Sequence of chain 1.A:
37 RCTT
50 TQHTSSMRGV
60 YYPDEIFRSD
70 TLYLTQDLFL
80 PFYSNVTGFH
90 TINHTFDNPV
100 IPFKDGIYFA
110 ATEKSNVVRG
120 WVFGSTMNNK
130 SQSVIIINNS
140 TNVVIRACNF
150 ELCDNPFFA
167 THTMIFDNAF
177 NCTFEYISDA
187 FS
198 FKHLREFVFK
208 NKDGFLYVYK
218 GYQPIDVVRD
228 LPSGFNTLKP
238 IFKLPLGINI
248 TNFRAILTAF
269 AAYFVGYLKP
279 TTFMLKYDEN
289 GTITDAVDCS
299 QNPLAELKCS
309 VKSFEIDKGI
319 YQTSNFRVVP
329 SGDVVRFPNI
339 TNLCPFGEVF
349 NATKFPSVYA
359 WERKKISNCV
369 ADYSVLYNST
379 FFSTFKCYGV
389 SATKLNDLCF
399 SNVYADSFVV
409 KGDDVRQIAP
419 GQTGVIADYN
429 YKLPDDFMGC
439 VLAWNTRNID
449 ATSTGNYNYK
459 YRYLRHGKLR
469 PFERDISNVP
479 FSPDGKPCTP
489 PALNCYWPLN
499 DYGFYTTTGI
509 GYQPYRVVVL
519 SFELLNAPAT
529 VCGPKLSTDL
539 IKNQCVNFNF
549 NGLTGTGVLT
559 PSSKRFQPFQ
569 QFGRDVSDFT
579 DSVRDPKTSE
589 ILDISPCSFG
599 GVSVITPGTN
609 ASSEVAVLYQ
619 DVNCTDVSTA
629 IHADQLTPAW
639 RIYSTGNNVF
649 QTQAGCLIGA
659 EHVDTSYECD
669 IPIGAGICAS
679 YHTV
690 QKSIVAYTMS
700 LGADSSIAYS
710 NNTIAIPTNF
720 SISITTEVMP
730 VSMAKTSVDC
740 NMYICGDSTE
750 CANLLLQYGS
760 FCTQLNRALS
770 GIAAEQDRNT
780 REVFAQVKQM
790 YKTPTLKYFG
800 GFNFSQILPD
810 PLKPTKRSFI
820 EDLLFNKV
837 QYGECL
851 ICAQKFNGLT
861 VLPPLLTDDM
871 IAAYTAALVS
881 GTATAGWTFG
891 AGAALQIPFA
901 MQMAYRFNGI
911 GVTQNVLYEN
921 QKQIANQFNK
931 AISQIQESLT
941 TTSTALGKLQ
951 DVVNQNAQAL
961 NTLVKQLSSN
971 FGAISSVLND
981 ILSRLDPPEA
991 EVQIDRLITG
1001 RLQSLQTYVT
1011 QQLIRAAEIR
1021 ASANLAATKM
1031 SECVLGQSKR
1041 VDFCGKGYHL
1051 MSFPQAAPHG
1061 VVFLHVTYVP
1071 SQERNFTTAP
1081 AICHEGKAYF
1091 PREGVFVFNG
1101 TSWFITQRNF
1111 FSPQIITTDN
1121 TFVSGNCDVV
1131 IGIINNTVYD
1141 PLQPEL

Sequence of chain 1.C:
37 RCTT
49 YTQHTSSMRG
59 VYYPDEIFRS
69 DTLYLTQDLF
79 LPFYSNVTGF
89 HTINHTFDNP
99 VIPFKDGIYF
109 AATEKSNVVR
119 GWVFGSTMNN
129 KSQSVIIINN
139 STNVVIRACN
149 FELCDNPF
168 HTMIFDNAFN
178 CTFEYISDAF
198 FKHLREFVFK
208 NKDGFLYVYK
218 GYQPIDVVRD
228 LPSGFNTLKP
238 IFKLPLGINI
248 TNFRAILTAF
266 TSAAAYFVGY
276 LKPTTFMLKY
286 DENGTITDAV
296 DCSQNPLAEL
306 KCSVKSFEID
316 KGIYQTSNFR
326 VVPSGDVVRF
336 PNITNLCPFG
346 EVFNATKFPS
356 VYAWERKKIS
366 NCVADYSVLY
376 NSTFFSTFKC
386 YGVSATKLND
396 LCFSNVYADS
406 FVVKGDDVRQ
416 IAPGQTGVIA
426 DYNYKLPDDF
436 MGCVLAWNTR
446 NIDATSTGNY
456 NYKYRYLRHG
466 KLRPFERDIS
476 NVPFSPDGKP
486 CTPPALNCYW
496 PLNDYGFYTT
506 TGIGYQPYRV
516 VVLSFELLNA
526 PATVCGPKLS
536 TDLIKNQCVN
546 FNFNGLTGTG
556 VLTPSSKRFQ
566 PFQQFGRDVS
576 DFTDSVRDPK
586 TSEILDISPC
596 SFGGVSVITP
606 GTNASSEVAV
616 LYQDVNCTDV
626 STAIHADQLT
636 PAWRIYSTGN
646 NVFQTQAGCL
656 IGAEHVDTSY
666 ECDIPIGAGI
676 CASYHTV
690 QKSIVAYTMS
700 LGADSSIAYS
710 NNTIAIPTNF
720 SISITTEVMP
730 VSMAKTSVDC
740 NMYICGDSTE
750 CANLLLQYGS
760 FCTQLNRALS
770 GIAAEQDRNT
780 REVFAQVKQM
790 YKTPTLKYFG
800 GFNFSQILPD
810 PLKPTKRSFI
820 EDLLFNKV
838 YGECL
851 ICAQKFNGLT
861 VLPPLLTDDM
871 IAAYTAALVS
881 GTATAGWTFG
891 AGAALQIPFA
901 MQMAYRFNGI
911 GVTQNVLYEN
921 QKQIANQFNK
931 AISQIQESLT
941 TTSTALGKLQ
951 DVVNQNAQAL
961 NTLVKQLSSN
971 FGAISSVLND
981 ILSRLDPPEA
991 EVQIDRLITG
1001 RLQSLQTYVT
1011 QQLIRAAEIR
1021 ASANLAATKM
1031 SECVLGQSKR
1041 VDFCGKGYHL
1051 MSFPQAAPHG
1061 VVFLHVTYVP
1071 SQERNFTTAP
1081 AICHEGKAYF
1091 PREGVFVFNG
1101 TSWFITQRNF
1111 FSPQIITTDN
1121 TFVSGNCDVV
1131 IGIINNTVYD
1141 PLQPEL

This protein binds this small molecule.
Small molecule (SMILES): CC(=O)N[C@H]1[C@H](O[C@H]2[C@H](O)[C@@H](NC(C)=O)CO[C@@H]2CO)O[C@H](CO)[C@@H](O)[C@@H]1O

Binding-site contacts:
Ligand atom C7 contacts residue ASN288 of chain 1.C at 3.5 Å.
Ligand atom O5 contacts residue ASN288 of chain 1.C at 2.5 Å (h-bond).
Ligand atom C2 contacts residue ASN288 of chain 1.C at 2.3 Å.
Ligand atom O7 contacts residue ARG563 of chain 1.A at 3.3 Å.
Ligand atom C7 contacts residue ARG563 of chain 1.A at 3.8 Å.
Ligand atom C8 contacts residue ARG563 of chain 1.A at 4.0 Å.
Ligand atom N2 contacts residue ASN288 of chain 1.C at 2.6 Å (h-bond).
Ligand atom C8 contacts residue ASN288 of chain 1.C at 4.3 Å.
Ligand atom C3 contacts residue ASN288 of chain 1.C at 3.6 Å.
Ligand atom C1 contacts residue ASN288 of chain 1.C at 1.4 Å.
Ligand atom C4 contacts residue ASN288 of chain 1.C at 4.2 Å.
Ligand atom O7 contacts residue ASN288 of chain 1.C at 4.0 Å.
Ligand atom C5 contacts residue ASN288 of chain 1.C at 3.6 Å.